This small molecule binds to this protein.
Small molecule (SMILES): Cc1noc(NS(=O)(=O)c2ccc(NCc3cnc4nc(N)[nH]c(=O)c4n3)cc2)c1C

Sequence of chain 1.A:
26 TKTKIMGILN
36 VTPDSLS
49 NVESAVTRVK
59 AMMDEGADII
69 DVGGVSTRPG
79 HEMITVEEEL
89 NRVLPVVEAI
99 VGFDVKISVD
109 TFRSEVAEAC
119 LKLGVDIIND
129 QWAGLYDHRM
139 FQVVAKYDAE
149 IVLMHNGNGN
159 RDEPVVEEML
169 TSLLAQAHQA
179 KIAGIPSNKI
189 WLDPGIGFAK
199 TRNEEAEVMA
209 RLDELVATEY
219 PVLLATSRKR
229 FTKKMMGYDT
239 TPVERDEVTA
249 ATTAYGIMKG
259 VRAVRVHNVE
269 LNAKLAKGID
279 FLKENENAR

Binding-site contacts:
Ligand atom C13 contacts residue LYS227 of chain 1.A at 3.6 Å.
Ligand atom O01 contacts residue LYS227 of chain 1.A at 2.4 Å (salt-bridge).
Ligand atom N01 contacts residue ARG263 of chain 1.A at 3.4 Å.
Ligand atom N06 contacts residue ARG76 of chain 1.A at 3.5 Å (salt-bridge).
Ligand atom N04 contacts residue MET152 of chain 1.A at 3.4 Å (h-bond).
Ligand atom N03 contacts residue ASN127 of chain 1.A at 3.0 Å (h-bond).
Ligand atom O01 contacts residue ALA223 of chain 1.A at 3.2 Å.
Ligand atom C08 contacts residue ARG76 of chain 1.A at 3.5 Å.
Ligand atom C07 contacts residue ASP191 of chain 1.A at 3.2 Å.
Ligand atom C10 contacts residue ARG76 of chain 1.A at 3.7 Å.
Ligand atom O02 contacts residue LYS227 of chain 1.A at 3.5 Å.
Ligand atom C01 contacts residue ARG263 of chain 1.A at 3.6 Å.
Ligand atom N05 contacts residue ASP191 of chain 1.A at 2.8 Å (salt-bridge).
Ligand atom C06 contacts residue LYS227 of chain 1.A at 3.4 Å.
Ligand atom C10 contacts residue GLY195 of chain 1.A at 3.5 Å.
Ligand atom C17 contacts residue ARG76 of chain 1.A at 3.3 Å.
Ligand atom N01 contacts residue ASP108 of chain 1.A at 2.9 Å (salt-bridge).
Ligand atom C03 contacts residue ARG263 of chain 1.A at 3.4 Å.
Ligand atom C09 contacts residue ARG76 of chain 1.A at 3.4 Å.
Ligand atom C04 contacts residue ARG263 of chain 1.A at 3.6 Å.
Ligand atom N04 contacts residue ASP191 of chain 1.A at 2.8 Å (salt-bridge).
Ligand atom O04 contacts residue ARG228 of chain 1.A at 3.5 Å.
Ligand atom C07 contacts residue MET152 of chain 1.A at 3.6 Å (hydrophobic).
Ligand atom C09 contacts residue PHE196 of chain 1.A at 3.5 Å (hydrophobic).
Ligand atom C03 contacts residue ASP108 of chain 1.A at 3.5 Å.
Ligand atom C12 contacts residue LYS227 of chain 1.A at 3.5 Å.
Ligand atom N05 contacts residue ASN127 of chain 1.A at 3.0 Å (h-bond).
Ligand atom C02 contacts residue ARG263 of chain 1.A at 3.6 Å.
Ligand atom N04 contacts residue ALA223 of chain 1.A at 3.3 Å.
Ligand atom O03 contacts residue ARG228 of chain 1.A at 3.6 Å.
Ligand atom N08 contacts residue ARG228 of chain 1.A at 3.6 Å.
Ligand atom C06 contacts residue ALA223 of chain 1.A at 3.4 Å (hydrophobic).
Ligand atom N06 contacts residue PHE196 of chain 1.A at 3.2 Å.
Ligand atom C13 contacts residue ARG76 of chain 1.A at 3.6 Å.
Ligand atom N07 contacts residue ARG228 of chain 1.A at 3.4 Å (salt-bridge).
Ligand atom N02 contacts residue PHE196 of chain 1.A at 3.6 Å.
Ligand atom N02 contacts residue LYS227 of chain 1.A at 3.3 Å (salt-bridge).
Ligand atom O02 contacts residue ARG228 of chain 1.A at 3.1 Å (salt-bridge).
Ligand atom C06 contacts residue MET152 of chain 1.A at 3.6 Å (hydrophobic).
Ligand atom N02 contacts residue ARG263 of chain 1.A at 3.6 Å (salt-bridge).